Sequence of chain 1.B:
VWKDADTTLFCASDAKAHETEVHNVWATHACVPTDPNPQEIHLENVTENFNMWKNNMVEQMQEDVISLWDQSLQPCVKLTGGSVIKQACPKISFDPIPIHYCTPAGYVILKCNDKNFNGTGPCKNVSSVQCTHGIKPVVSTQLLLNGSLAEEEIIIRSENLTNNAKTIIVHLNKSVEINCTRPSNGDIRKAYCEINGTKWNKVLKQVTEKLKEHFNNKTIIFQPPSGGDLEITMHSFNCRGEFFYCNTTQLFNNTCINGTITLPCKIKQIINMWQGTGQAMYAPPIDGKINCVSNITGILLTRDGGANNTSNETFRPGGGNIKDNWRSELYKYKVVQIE

This small molecule binds to this protein.
Small molecule (SMILES): CC(=O)N[C@@H]1[C@@H](O)[C@H](O)[C@@H](CO)O[C@H]1O

Binding-site contacts:
Ligand atom O5 contacts residue VAL307 of chain 1.B at 4.2 Å.
Ligand atom C3 contacts residue SER308 of chain 1.B at 4.0 Å.
Ligand atom C3 contacts residue ARG246 of chain 1.B at 4.3 Å.
Ligand atom O6 contacts residue ASP95 of chain 1.B at 3.8 Å.
Ligand atom C8 contacts residue SER308 of chain 1.B at 3.6 Å.
Ligand atom C5 contacts residue ASN146 of chain 1.B at 3.7 Å.
Ligand atom O7 contacts residue PRO96 of chain 1.B at 3.9 Å.
Ligand atom N2 contacts residue SER308 of chain 1.B at 2.8 Å (h-bond).
Ligand atom C7 contacts residue SER308 of chain 1.B at 3.6 Å.
Ligand atom O4 contacts residue VAL307 of chain 1.B at 4.1 Å.
Ligand atom C8 contacts residue LEU145 of chain 1.B at 4.0 Å (hydrophobic).
Ligand atom C2 contacts residue ASN146 of chain 1.B at 2.3 Å.
Ligand atom C6 contacts residue NAG1 of chain 1.Z at 3.7 Å.
Ligand atom C5 contacts residue NAG1 of chain 1.Z at 3.8 Å.
Ligand atom C1 contacts residue SER308 of chain 1.B at 3.8 Å.
Ligand atom C8 contacts residue ASN244 of chain 1.B at 3.8 Å.
Ligand atom O3 contacts residue ARG246 of chain 1.B at 3.5 Å (salt-bridge).
Ligand atom C4 contacts residue VAL307 of chain 1.B at 4.0 Å (hydrophobic).
Ligand atom C3 contacts residue VAL307 of chain 1.B at 3.7 Å (hydrophobic).
Ligand atom C1 contacts residue VAL307 of chain 1.B at 3.9 Å (hydrophobic).
Ligand atom O5 contacts residue NAG1 of chain 1.Z at 3.5 Å (h-bond).
Ligand atom O5 contacts residue ASN146 of chain 1.B at 2.4 Å (h-bond).
Ligand atom O4 contacts residue ARG246 of chain 1.B at 3.1 Å (salt-bridge).
Ligand atom C8 contacts residue PHE243 of chain 1.B at 4.3 Å (hydrophobic).
Ligand atom C8 contacts residue VAL138 of chain 1.B at 4.1 Å (hydrophobic).
Ligand atom O5 contacts residue LYS136 of chain 1.B at 4.1 Å.
Ligand atom C4 contacts residue ASP95 of chain 1.B at 4.2 Å.
Ligand atom O7 contacts residue VAL138 of chain 1.B at 4.1 Å.
Ligand atom C5 contacts residue VAL307 of chain 1.B at 3.7 Å (hydrophobic).
Ligand atom O7 contacts residue ASN146 of chain 1.B at 3.7 Å.
Ligand atom O6 contacts residue LYS136 of chain 1.B at 3.6 Å.
Ligand atom C1 contacts residue NAG1 of chain 1.Z at 4.2 Å.
Ligand atom C4 contacts residue ASN146 of chain 1.B at 4.2 Å.
Ligand atom O3 contacts residue CYS306 of chain 1.B at 3.3 Å (h-bond).
Ligand atom C2 contacts residue SER308 of chain 1.B at 3.7 Å.
Ligand atom C3 contacts residue ASN146 of chain 1.B at 3.7 Å.
Ligand atom C7 contacts residue ASN146 of chain 1.B at 3.5 Å.
Ligand atom N2 contacts residue ASN146 of chain 1.B at 2.7 Å (h-bond).
Ligand atom C1 contacts residue ASN146 of chain 1.B at 1.4 Å.
Ligand atom C4 contacts residue ARG246 of chain 1.B at 4.1 Å.